Sequence of chain 1.D:
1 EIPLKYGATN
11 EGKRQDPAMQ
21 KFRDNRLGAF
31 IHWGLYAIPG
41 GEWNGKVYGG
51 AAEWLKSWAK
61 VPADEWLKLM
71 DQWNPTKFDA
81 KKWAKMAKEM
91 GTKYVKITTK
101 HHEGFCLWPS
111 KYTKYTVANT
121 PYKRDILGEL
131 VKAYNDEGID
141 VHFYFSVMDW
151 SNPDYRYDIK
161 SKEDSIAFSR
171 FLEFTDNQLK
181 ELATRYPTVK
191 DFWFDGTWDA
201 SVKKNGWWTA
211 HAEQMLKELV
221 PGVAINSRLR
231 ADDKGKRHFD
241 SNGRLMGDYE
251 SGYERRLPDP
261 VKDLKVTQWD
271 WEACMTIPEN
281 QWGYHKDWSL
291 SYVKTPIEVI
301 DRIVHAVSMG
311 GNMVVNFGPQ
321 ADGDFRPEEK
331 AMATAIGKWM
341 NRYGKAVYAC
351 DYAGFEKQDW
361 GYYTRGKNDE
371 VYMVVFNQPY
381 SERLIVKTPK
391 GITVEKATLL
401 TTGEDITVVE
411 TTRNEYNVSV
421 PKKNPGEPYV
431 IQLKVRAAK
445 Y

Binding-site contacts:
Ligand atom NAG contacts residue ASP195 of chain 1.D at 3.5 Å (salt-bridge).
Ligand atom CAK contacts residue ASP195 of chain 1.D at 3.9 Å.
Ligand atom CAD contacts residue ASP195 of chain 1.D at 3.5 Å.
Ligand atom CAN contacts residue GLU254 of chain 1.D at 3.7 Å.
Ligand atom OAH contacts residue TRP54 of chain 1.D at 3.2 Å (h-bond).
Ligand atom OAM contacts residue ARG228 of chain 1.D at 3.0 Å.
Ligand atom OAM contacts residue ASP195 of chain 1.D at 3.3 Å (salt-bridge).
Ligand atom OAH contacts residue TRP198 of chain 1.D at 3.9 Å.
Ligand atom CAK contacts residue TRP193 of chain 1.D at 3.8 Å (hydrophobic).
Ligand atom CAF contacts residue ASP195 of chain 1.D at 1.4 Å.
Ligand atom OAI contacts residue TRP54 of chain 1.D at 3.1 Å (h-bond).
Ligand atom OAH contacts residue ASP195 of chain 1.D at 3.4 Å (salt-bridge).
Ligand atom OAI contacts residue HIS101 of chain 1.D at 3.1 Å.
Ligand atom CAL contacts residue ASP195 of chain 1.D at 3.9 Å.
Ligand atom CAD contacts residue HIS101 of chain 1.D at 3.8 Å.
Ligand atom CAN contacts residue ARG228 of chain 1.D at 3.8 Å.
Ligand atom OAJ contacts residue ASP195 of chain 1.D at 3.2 Å (salt-bridge).
Ligand atom CAC contacts residue TRP282 of chain 1.D at 3.9 Å (hydrophobic).
Ligand atom CAE contacts residue HIS102 of chain 1.D at 3.4 Å.
Ligand atom CAD contacts residue GLU53 of chain 1.D at 3.7 Å.
Ligand atom OAJ contacts residue TYR144 of chain 1.D at 3.3 Å (h-bond).
Ligand atom OAJ contacts residue HIS101 of chain 1.D at 2.8 Å (h-bond).
Ligand atom CAK contacts residue HIS32 of chain 1.D at 3.8 Å.
Ligand atom CAE contacts residue TYR144 of chain 1.D at 3.9 Å (hydrophobic).
Ligand atom CAE contacts residue ASP195 of chain 1.D at 2.4 Å.
Ligand atom CAC contacts residue ASP195 of chain 1.D at 3.5 Å.
Ligand atom OAI contacts residue HIS102 of chain 1.D at 4.0 Å.
Ligand atom OAH contacts residue HIS102 of chain 1.D at 2.7 Å (h-bond).
Ligand atom OAM contacts residue TRP193 of chain 1.D at 4.0 Å.
Ligand atom CAA contacts residue ASP195 of chain 1.D at 2.4 Å.
Ligand atom CAC contacts residue HIS101 of chain 1.D at 3.8 Å.
Ligand atom CAB contacts residue ASP195 of chain 1.D at 3.3 Å.
Ligand atom CAK contacts residue TRP282 of chain 1.D at 3.8 Å (hydrophobic).
Ligand atom OAI contacts residue GLU53 of chain 1.D at 2.8 Å (salt-bridge).
Ligand atom CAD contacts residue TRP54 of chain 1.D at 3.9 Å (hydrophobic).
Ligand atom CAB contacts residue TRP282 of chain 1.D at 3.8 Å (hydrophobic).
Ligand atom CAC contacts residue HIS32 of chain 1.D at 3.5 Å.
Ligand atom CAE contacts residue HIS101 of chain 1.D at 3.9 Å.
Ligand atom OAJ contacts residue HIS32 of chain 1.D at 2.8 Å (h-bond).
Ligand atom CAL contacts residue ARG228 of chain 1.D at 3.8 Å.

This small molecule binds to this protein.
Small molecule (SMILES): CC(=O)N[C@H]1C[C@@H](O)[C@H](O)[C@H](O)[C@@H]1C